Sequence of chain 2.B:
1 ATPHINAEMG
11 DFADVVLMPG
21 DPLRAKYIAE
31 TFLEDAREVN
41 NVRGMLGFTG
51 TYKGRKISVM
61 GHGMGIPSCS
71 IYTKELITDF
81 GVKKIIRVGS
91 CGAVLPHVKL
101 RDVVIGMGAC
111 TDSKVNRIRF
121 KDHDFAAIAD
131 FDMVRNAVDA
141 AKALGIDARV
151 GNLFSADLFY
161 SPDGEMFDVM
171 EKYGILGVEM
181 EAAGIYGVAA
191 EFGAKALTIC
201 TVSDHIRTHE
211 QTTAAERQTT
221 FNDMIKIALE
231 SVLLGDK

Binding-site contacts:
Ligand atom C5' contacts residue HIS4 of chain 1.C at 3.8 Å.
Ligand atom N1 contacts residue PHE159 of chain 2.B at 3.6 Å.
Ligand atom C2 contacts residue VAL178 of chain 2.B at 3.8 Å (hydrophobic).
Ligand atom O4' contacts residue PO41 of chain 2.F at 3.5 Å (h-bond).
Ligand atom O4' contacts residue ARG43 of chain 1.C at 3.7 Å.
Ligand atom O5' contacts residue MET64 of chain 2.B at 3.0 Å.
Ligand atom C3' contacts residue GLU181 of chain 2.B at 3.6 Å.
Ligand atom C5' contacts residue PHE159 of chain 2.B at 3.7 Å (hydrophobic).
Ligand atom N7 contacts residue ASP204 of chain 2.B at 2.9 Å (salt-bridge).
Ligand atom N3 contacts residue GLU179 of chain 2.B at 3.8 Å.
Ligand atom C5 contacts residue GLY92 of chain 2.B at 3.8 Å.
Ligand atom C8 contacts residue CYS91 of chain 2.B at 3.6 Å (hydrophobic).
Ligand atom F contacts residue MET180 of chain 2.B at 3.5 Å.
Ligand atom C2' contacts residue PO41 of chain 2.F at 3.7 Å.
Ligand atom N6 contacts residue GLY92 of chain 2.B at 3.7 Å.
Ligand atom C6 contacts residue VAL178 of chain 2.B at 3.7 Å (hydrophobic).
Ligand atom C4' contacts residue MET64 of chain 2.B at 3.4 Å (hydrophobic).
Ligand atom O3' contacts residue PO41 of chain 2.F at 3.2 Å (h-bond).
Ligand atom N3 contacts residue VAL178 of chain 2.B at 3.7 Å.
Ligand atom O5' contacts residue HIS4 of chain 1.C at 2.7 Å (h-bond).
Ligand atom C5 contacts residue VAL178 of chain 2.B at 3.6 Å (hydrophobic).
Ligand atom C8 contacts residue SER90 of chain 2.B at 3.5 Å.
Ligand atom N7 contacts residue SER203 of chain 2.B at 3.8 Å.
Ligand atom N3 contacts residue PHE159 of chain 2.B at 3.8 Å.
Ligand atom F contacts residue PHE159 of chain 2.B at 3.5 Å.
Ligand atom C1' contacts residue SER90 of chain 2.B at 3.4 Å.
Ligand atom C6 contacts residue PHE159 of chain 2.B at 3.8 Å (hydrophobic).
Ligand atom N9 contacts residue SER90 of chain 2.B at 3.8 Å.
Ligand atom O3' contacts residue GLU181 of chain 2.B at 2.6 Å (salt-bridge).
Ligand atom C5' contacts residue MET64 of chain 2.B at 3.2 Å (hydrophobic).
Ligand atom N6 contacts residue ASP204 of chain 2.B at 3.1 Å (salt-bridge).
Ligand atom C1' contacts residue PO41 of chain 2.F at 3.3 Å.
Ligand atom C8 contacts residue SER203 of chain 2.B at 3.8 Å.
Ligand atom C4' contacts residue PO41 of chain 2.F at 3.7 Å.
Ligand atom N7 contacts residue GLY92 of chain 2.B at 3.5 Å (h-bond).
Ligand atom O5' contacts residue PHE159 of chain 2.B at 3.5 Å.
Ligand atom C2 contacts residue PHE159 of chain 2.B at 3.5 Å (hydrophobic).
Ligand atom C4 contacts residue VAL178 of chain 2.B at 3.6 Å (hydrophobic).
Ligand atom N7 contacts residue CYS91 of chain 2.B at 3.5 Å.
Ligand atom O4' contacts residue SER90 of chain 2.B at 3.7 Å.

This small molecule binds to this protein.
Small molecule (SMILES): Nc1nc(F)nc2c1ncn2[C@H]1C[C@H](O)[C@@H](CO)O1

Sequence of chain 1.C:
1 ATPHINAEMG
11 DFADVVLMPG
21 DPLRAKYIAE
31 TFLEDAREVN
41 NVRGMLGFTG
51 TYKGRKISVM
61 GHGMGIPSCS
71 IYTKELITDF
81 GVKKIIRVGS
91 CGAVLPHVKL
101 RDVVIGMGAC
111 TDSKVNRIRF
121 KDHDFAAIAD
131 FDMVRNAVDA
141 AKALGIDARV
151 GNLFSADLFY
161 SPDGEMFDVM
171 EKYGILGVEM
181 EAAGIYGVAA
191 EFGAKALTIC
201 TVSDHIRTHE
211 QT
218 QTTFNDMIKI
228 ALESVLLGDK